A small-molecule ligand and the protein it binds are described below.
Small molecule (SMILES): CC(=O)N[C@@H]1[C@@H](O)[C@H](O)[C@@H](CO)O[C@H]1O

Sequence of chain 1.A:
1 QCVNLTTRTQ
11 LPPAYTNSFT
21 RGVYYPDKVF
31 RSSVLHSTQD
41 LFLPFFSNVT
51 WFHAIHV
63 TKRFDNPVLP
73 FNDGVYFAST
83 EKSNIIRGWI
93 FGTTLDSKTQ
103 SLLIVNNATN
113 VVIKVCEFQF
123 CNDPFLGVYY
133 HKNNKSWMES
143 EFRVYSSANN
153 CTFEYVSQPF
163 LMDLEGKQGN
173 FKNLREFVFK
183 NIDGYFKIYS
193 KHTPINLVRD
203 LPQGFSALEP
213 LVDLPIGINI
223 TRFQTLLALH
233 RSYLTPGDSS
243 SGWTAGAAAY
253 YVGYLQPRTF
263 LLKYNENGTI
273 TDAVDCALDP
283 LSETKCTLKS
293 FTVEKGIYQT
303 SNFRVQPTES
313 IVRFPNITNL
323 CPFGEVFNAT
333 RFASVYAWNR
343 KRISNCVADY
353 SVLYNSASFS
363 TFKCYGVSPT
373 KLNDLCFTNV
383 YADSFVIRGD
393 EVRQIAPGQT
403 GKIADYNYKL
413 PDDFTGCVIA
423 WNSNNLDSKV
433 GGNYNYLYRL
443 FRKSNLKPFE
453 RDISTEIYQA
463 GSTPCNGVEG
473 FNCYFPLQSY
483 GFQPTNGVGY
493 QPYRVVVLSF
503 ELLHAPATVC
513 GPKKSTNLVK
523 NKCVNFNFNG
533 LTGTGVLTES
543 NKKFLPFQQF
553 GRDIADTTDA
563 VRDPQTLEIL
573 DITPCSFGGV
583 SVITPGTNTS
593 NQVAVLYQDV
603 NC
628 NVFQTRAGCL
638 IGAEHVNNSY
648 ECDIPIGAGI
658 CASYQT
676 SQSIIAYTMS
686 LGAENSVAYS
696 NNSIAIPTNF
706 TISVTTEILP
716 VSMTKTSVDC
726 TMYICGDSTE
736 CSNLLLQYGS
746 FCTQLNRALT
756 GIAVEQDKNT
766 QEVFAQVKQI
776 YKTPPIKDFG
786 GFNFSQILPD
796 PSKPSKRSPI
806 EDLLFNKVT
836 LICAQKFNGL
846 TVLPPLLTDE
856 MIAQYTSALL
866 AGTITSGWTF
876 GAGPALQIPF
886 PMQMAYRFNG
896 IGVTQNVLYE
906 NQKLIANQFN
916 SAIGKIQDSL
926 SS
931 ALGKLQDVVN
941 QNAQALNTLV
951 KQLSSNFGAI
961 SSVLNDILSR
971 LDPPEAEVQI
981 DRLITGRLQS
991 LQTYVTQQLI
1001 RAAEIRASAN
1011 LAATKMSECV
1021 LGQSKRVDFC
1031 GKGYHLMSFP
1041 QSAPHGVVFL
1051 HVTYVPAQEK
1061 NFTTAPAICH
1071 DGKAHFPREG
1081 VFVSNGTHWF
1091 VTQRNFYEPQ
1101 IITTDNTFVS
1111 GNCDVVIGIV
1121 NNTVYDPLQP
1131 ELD

Binding-site contacts:
Ligand atom C7 contacts residue ASN644 of chain 1.A at 3.5 Å.
Ligand atom O7 contacts residue ASN644 of chain 1.A at 3.7 Å.
Ligand atom C6 contacts residue ASN644 of chain 1.A at 4.5 Å.
Ligand atom C1 contacts residue ASN644 of chain 1.A at 1.4 Å.
Ligand atom C3 contacts residue ASN644 of chain 1.A at 3.8 Å.
Ligand atom O5 contacts residue ASN644 of chain 1.A at 2.4 Å (h-bond).
Ligand atom N2 contacts residue ASN644 of chain 1.A at 2.9 Å (h-bond).
Ligand atom C5 contacts residue ASN644 of chain 1.A at 3.7 Å.
Ligand atom C4 contacts residue ASN644 of chain 1.A at 4.2 Å.
Ligand atom O7 contacts residue HIS642 of chain 1.A at 4.4 Å.
Ligand atom C2 contacts residue ASN644 of chain 1.A at 2.5 Å.